Sequence of chain 26.A:
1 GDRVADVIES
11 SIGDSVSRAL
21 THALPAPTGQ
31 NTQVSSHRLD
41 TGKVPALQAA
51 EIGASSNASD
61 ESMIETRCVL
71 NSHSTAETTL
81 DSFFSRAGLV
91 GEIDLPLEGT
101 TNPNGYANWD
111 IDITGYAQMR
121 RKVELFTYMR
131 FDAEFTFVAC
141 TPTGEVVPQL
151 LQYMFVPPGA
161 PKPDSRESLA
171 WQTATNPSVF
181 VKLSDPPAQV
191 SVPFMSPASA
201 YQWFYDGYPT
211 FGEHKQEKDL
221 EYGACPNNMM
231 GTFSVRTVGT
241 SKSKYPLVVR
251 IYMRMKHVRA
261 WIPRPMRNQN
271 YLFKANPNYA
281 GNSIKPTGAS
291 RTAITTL

Sequence of chain 26.C:
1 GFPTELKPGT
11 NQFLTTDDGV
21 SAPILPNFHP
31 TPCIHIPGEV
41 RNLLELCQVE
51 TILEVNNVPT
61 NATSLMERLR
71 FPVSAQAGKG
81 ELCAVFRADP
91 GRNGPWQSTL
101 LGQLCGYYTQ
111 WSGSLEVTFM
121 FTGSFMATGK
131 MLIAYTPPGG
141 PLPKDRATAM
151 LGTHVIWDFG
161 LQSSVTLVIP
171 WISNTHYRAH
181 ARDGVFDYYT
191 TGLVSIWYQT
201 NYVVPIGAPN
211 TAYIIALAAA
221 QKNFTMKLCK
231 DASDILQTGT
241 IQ

Sequence of chain 27.C:
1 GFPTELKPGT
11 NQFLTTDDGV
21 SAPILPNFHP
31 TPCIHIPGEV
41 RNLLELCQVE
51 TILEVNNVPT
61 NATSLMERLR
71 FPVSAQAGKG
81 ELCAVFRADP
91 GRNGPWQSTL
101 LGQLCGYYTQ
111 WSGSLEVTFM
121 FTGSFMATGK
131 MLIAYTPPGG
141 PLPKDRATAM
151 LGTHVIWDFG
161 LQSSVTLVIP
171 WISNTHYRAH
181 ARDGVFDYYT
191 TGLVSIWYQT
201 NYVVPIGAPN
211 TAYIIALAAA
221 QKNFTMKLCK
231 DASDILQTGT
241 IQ

This protein binds this small molecule.
Small molecule (SMILES): CCO/N=C/c1ccc(OCC[C@@H](C)CCN2CCN(c3ccnc(C(N)=O)c3)C2=O)cc1

Binding-site contacts:
Ligand atom OAE contacts residue ASP112 of chain 26.A at 3.6 Å.
Ligand atom CAY contacts residue THR114 of chain 26.A at 3.8 Å.
Ligand atom CAI contacts residue PHE135 of chain 26.A at 3.7 Å (hydrophobic).
Ligand atom OAX contacts residue MET195 of chain 26.A at 3.6 Å.
Ligand atom CAO contacts residue ILE111 of chain 26.A at 3.8 Å (hydrophobic).
Ligand atom CAA contacts residue TYR153 of chain 26.A at 3.5 Å (hydrophobic).
Ligand atom OAD contacts residue LYS274 of chain 26.A at 3.1 Å (salt-bridge).
Ligand atom CAT contacts residue TRP203 of chain 26.A at 3.6 Å (hydrophobic).
Ligand atom CBC contacts residue ASN228 of chain 26.A at 3.8 Å.
Ligand atom CAP contacts residue ILE111 of chain 26.A at 3.8 Å (hydrophobic).
Ligand atom CBB contacts residue ILE111 of chain 26.A at 3.6 Å (hydrophobic).
Ligand atom CAG contacts residue ASN228 of chain 26.A at 3.6 Å.
Ligand atom CAN contacts residue PRO177 of chain 26.A at 3.4 Å (hydrophobic).
Ligand atom OAE contacts residue ILE113 of chain 26.A at 3.3 Å (h-bond).
Ligand atom OAX contacts residue ILE111 of chain 26.A at 3.5 Å.
Ligand atom CAT contacts residue ASN228 of chain 26.A at 3.5 Å.
Ligand atom CAA contacts residue VAL179 of chain 26.A at 3.2 Å (hydrophobic).
Ligand atom CBC contacts residue TRP203 of chain 26.A at 3.6 Å (hydrophobic).
Ligand atom NBG contacts residue TRP203 of chain 26.A at 3.3 Å.
Ligand atom CAL contacts residue PHE155 of chain 26.A at 3.6 Å (hydrophobic).
Ligand atom CAY contacts residue ASP112 of chain 26.A at 3.8 Å.
Ligand atom CAL contacts residue ILE111 of chain 26.A at 3.7 Å (hydrophobic).
Ligand atom CAG contacts residue TRP203 of chain 26.A at 3.7 Å (hydrophobic).
Ligand atom CAO contacts residue PHE135 of chain 26.A at 3.8 Å (hydrophobic).
Ligand atom CAS contacts residue TYR201 of chain 26.A at 3.5 Å (hydrophobic).
Ligand atom CAH contacts residue TRP203 of chain 26.A at 3.5 Å (hydrophobic).
Ligand atom CAH contacts residue ASN228 of chain 26.A at 3.4 Å.
Ligand atom NAU contacts residue PHE155 of chain 26.A at 3.7 Å.
Ligand atom CAH contacts residue GLN202 of chain 26.A at 3.2 Å.
Ligand atom OAD contacts residue ALA275 of chain 26.A at 3.2 Å.
Ligand atom NAC contacts residue ASP112 of chain 26.A at 2.5 Å (salt-bridge).
Ligand atom CAZ contacts residue TRP203 of chain 26.A at 3.5 Å (hydrophobic).
Ligand atom NAC contacts residue THR114 of chain 26.A at 3.3 Å (h-bond).
Ligand atom CAA contacts residue SER178 of chain 26.A at 3.5 Å.
Ligand atom CAJ contacts residue PHE155 of chain 26.A at 3.7 Å (hydrophobic).
Ligand atom CAG contacts residue GLN202 of chain 26.A at 3.3 Å.
Ligand atom CAN contacts residue PHE155 of chain 26.A at 3.8 Å (hydrophobic).
Ligand atom CAK contacts residue PHE135 of chain 26.A at 3.6 Å (hydrophobic).
Ligand atom CAS contacts residue TRP203 of chain 26.A at 3.8 Å (hydrophobic).
Ligand atom CAA contacts residue PRO177 of chain 26.A at 3.5 Å (hydrophobic).